This protein binds this small molecule.
Small molecule (SMILES): [H]/N=C(/N)c1cc(-c2ccccc2)c(Nc2cccc(N)c2)s1

Binding-site contacts:
Ligand atom N07 contacts residue GLU19 of chain 1.A at 2.5 Å (salt-bridge).
Ligand atom C20 contacts residue GLU44 of chain 1.A at 3.6 Å.
Ligand atom C05 contacts residue ASN47 of chain 1.A at 4.2 Å.
Ligand atom C17 contacts residue GLU44 of chain 1.A at 4.0 Å.
Ligand atom N08 contacts residue LEU48 of chain 1.A at 3.1 Å.
Ligand atom C06 contacts residue VAL51 of chain 1.A at 4.3 Å (hydrophobic).
Ligand atom S01 contacts residue ASN47 of chain 1.A at 3.7 Å.
Ligand atom N07 contacts residue VAL51 of chain 1.A at 3.7 Å.
Ligand atom C06 contacts residue LEU48 of chain 1.A at 4.2 Å (hydrophobic).
Ligand atom C14 contacts residue ASN47 of chain 1.A at 3.4 Å.
Ligand atom C19 contacts residue GLU44 of chain 1.A at 3.8 Å.
Ligand atom C18 contacts residue CYS43 of chain 1.A at 3.5 Å (hydrophobic).
Ligand atom C04 contacts residue ASN47 of chain 1.A at 4.2 Å.
Ligand atom S01 contacts residue GLU44 of chain 1.A at 4.2 Å.
Ligand atom N22 contacts residue GLU44 of chain 1.A at 4.1 Å.
Ligand atom C09 contacts residue ASN47 of chain 1.A at 4.0 Å.
Ligand atom C17 contacts residue ASN47 of chain 1.A at 4.1 Å.
Ligand atom C21 contacts residue GLU44 of chain 1.A at 3.7 Å.
Ligand atom C16 contacts residue ASN47 of chain 1.A at 4.4 Å.
Ligand atom C16 contacts residue GLU44 of chain 1.A at 4.0 Å.
Ligand atom C18 contacts residue GLU44 of chain 1.A at 3.9 Å.
Ligand atom C06 contacts residue GLU19 of chain 1.A at 3.3 Å.
Ligand atom C02 contacts residue ASN47 of chain 1.A at 3.5 Å.
Ligand atom C13 contacts residue ASN47 of chain 1.A at 4.0 Å.
Ligand atom N08 contacts residue GLU19 of chain 1.A at 2.8 Å (salt-bridge).
Ligand atom N15 contacts residue ASN47 of chain 1.A at 3.7 Å.
Ligand atom C17 contacts residue CYS43 of chain 1.A at 3.5 Å (hydrophobic).
Ligand atom N22 contacts residue CYS43 of chain 1.A at 2.7 Å (h-bond).
Ligand atom C03 contacts residue ASN47 of chain 1.A at 3.9 Å.

Sequence of chain 1.A:
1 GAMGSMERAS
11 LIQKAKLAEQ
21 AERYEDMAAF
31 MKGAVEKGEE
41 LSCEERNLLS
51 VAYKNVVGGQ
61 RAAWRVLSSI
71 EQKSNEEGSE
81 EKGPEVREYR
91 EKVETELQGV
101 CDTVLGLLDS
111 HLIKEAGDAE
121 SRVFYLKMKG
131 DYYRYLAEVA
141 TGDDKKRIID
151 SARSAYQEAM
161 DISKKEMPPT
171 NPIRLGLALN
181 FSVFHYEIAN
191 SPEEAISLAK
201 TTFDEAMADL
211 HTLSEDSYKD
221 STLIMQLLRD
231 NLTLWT